The small molecule below binds the protein below.
Small molecule (SMILES): CC(=O)N[C@@H]1[C@@H](O)[C@H](O)[C@@H](CO)O[C@H]1O

Sequence of chain 1.A:
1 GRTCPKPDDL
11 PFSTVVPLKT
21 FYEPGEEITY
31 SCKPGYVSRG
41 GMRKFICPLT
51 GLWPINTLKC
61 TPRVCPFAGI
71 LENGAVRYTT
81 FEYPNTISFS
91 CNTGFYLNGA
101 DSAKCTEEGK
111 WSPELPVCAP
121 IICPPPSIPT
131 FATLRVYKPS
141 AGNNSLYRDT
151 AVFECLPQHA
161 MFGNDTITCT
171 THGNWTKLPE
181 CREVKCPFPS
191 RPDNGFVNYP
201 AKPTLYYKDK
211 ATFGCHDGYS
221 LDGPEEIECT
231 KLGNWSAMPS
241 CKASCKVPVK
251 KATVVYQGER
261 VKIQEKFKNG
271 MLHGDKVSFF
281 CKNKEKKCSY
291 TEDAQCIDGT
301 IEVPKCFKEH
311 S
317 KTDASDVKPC

Binding-site contacts:
Ligand atom C6 contacts residue ASN143 of chain 1.A at 3.6 Å.
Ligand atom C5 contacts residue ASN143 of chain 1.A at 3.3 Å.
Ligand atom O6 contacts residue ASN143 of chain 1.A at 4.2 Å.
Ligand atom C1 contacts residue ASN143 of chain 1.A at 1.5 Å.
Ligand atom C2 contacts residue ASN143 of chain 1.A at 2.6 Å.
Ligand atom C4 contacts residue ASN143 of chain 1.A at 3.5 Å.
Ligand atom C3 contacts residue ASN143 of chain 1.A at 3.6 Å.
Ligand atom N2 contacts residue ASN143 of chain 1.A at 3.5 Å (h-bond).
Ligand atom O5 contacts residue ASN143 of chain 1.A at 2.5 Å (h-bond).